Sequence of chain 43.F:
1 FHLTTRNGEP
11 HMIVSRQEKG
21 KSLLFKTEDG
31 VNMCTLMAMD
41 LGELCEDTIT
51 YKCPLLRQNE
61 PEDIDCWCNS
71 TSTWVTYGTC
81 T

Binding-site contacts:
Ligand atom C3 contacts residue NAG1 of chain 43.DA at 3.7 Å.
Ligand atom C2 contacts residue ASN69 of chain 43.F at 4.2 Å.
Ligand atom C2 contacts residue VAL31 of chain 43.F at 4.0 Å (hydrophobic).
Ligand atom C6 contacts residue LEU24 of chain 43.F at 4.5 Å (hydrophobic).
Ligand atom C1 contacts residue ASN69 of chain 43.F at 2.7 Å.
Ligand atom N2 contacts residue ASN69 of chain 43.F at 4.3 Å.
Ligand atom O5 contacts residue MET33 of chain 43.F at 4.2 Å.
Ligand atom C5 contacts residue VAL31 of chain 43.F at 4.2 Å (hydrophobic).
Ligand atom O1 contacts residue VAL31 of chain 43.F at 3.4 Å (h-bond).
Ligand atom C8 contacts residue ARG57 of chain 43.F at 4.2 Å.
Ligand atom C4 contacts residue VAL31 of chain 43.F at 3.8 Å (hydrophobic).
Ligand atom C5 contacts residue ASN69 of chain 43.F at 3.7 Å.
Ligand atom C8 contacts residue SER70 of chain 43.F at 3.7 Å.
Ligand atom O4 contacts residue NAG1 of chain 43.DA at 3.0 Å.
Ligand atom C7 contacts residue ASN69 of chain 43.F at 3.8 Å.
Ligand atom O1 contacts residue SER70 of chain 43.F at 4.2 Å.
Ligand atom C1 contacts residue VAL31 of chain 43.F at 4.3 Å (hydrophobic).
Ligand atom C3 contacts residue VAL31 of chain 43.F at 3.0 Å (hydrophobic).
Ligand atom O1 contacts residue ASN69 of chain 43.F at 2.1 Å (h-bond).
Ligand atom C5 contacts residue NAG1 of chain 43.DA at 4.3 Å.
Ligand atom O7 contacts residue ASN69 of chain 43.F at 3.8 Å.
Ligand atom C6 contacts residue NAG1 of chain 43.DA at 4.3 Å.
Ligand atom O4 contacts residue VAL31 of chain 43.F at 3.3 Å.
Ligand atom O3 contacts residue VAL31 of chain 43.F at 3.6 Å.
Ligand atom C6 contacts residue ASN69 of chain 43.F at 4.4 Å.
Ligand atom O1 contacts residue MET33 of chain 43.F at 3.9 Å.
Ligand atom O3 contacts residue NAG1 of chain 43.DA at 2.6 Å (h-bond).
Ligand atom O6 contacts residue NAG1 of chain 43.DA at 3.0 Å.
Ligand atom N2 contacts residue VAL31 of chain 43.F at 4.0 Å.
Ligand atom C8 contacts residue ASN69 of chain 43.F at 3.4 Å.
Ligand atom C5 contacts residue MET33 of chain 43.F at 3.7 Å (hydrophobic).
Ligand atom C7 contacts residue SER70 of chain 43.F at 4.4 Å.
Ligand atom C6 contacts residue MET33 of chain 43.F at 3.5 Å (hydrophobic).
Ligand atom O5 contacts residue ASN69 of chain 43.F at 2.8 Å (h-bond).
Ligand atom C4 contacts residue NAG1 of chain 43.DA at 3.2 Å.

A small-molecule ligand and the protein it binds are described below.
Small molecule (SMILES): CC(=O)N[C@@H]1[C@@H](O)[C@H](O)[C@@H](CO)O[C@H]1O